Binding-site contacts:
Ligand atom C6 contacts residue SER346 of chain 1.A at 3.6 Å.
Ligand atom O5 contacts residue ASN349 of chain 1.A at 1.8 Å (h-bond).
Ligand atom O7 contacts residue ASN349 of chain 1.A at 3.7 Å.
Ligand atom C5 contacts residue SER346 of chain 1.A at 3.9 Å.
Ligand atom C8 contacts residue PRO343 of chain 1.A at 3.8 Å (hydrophobic).
Ligand atom C7 contacts residue ASN349 of chain 1.A at 4.0 Å.
Ligand atom O6 contacts residue SER346 of chain 1.A at 4.4 Å.
Ligand atom C1 contacts residue GLY344 of chain 1.A at 4.0 Å.
Ligand atom N2 contacts residue GLY344 of chain 1.A at 4.4 Å.
Ligand atom N2 contacts residue ASN349 of chain 1.A at 3.7 Å.
Ligand atom C5 contacts residue PHE345 of chain 1.A at 4.2 Å (hydrophobic).
Ligand atom C1 contacts residue SER346 of chain 1.A at 4.2 Å.
Ligand atom C5 contacts residue GLY344 of chain 1.A at 4.2 Å.
Ligand atom O7 contacts residue GLY344 of chain 1.A at 4.1 Å.
Ligand atom C8 contacts residue GLY344 of chain 1.A at 3.1 Å.
Ligand atom C3 contacts residue ASN349 of chain 1.A at 4.0 Å.
Ligand atom C4 contacts residue ASN349 of chain 1.A at 4.0 Å.
Ligand atom O4 contacts residue GLY344 of chain 1.A at 4.4 Å.
Ligand atom C6 contacts residue ASN349 of chain 1.A at 4.0 Å.
Ligand atom C3 contacts residue GLY344 of chain 1.A at 4.1 Å.
Ligand atom O7 contacts residue PRO343 of chain 1.A at 4.4 Å.
Ligand atom C5 contacts residue ASN349 of chain 1.A at 3.1 Å.
Ligand atom C2 contacts residue GLY344 of chain 1.A at 4.4 Å.
Ligand atom O6 contacts residue ASN349 of chain 1.A at 4.3 Å.
Ligand atom C2 contacts residue ASN349 of chain 1.A at 2.9 Å.
Ligand atom C7 contacts residue GLY344 of chain 1.A at 4.0 Å.
Ligand atom O5 contacts residue SER346 of chain 1.A at 3.8 Å.
Ligand atom C6 contacts residue PHE345 of chain 1.A at 4.0 Å (hydrophobic).
Ligand atom O5 contacts residue SER346 of chain 1.A at 3.9 Å.
Ligand atom O7 contacts residue ALA342 of chain 1.A at 4.0 Å.
Ligand atom C1 contacts residue ASN349 of chain 1.A at 1.5 Å.

Sequence of chain 1.A:
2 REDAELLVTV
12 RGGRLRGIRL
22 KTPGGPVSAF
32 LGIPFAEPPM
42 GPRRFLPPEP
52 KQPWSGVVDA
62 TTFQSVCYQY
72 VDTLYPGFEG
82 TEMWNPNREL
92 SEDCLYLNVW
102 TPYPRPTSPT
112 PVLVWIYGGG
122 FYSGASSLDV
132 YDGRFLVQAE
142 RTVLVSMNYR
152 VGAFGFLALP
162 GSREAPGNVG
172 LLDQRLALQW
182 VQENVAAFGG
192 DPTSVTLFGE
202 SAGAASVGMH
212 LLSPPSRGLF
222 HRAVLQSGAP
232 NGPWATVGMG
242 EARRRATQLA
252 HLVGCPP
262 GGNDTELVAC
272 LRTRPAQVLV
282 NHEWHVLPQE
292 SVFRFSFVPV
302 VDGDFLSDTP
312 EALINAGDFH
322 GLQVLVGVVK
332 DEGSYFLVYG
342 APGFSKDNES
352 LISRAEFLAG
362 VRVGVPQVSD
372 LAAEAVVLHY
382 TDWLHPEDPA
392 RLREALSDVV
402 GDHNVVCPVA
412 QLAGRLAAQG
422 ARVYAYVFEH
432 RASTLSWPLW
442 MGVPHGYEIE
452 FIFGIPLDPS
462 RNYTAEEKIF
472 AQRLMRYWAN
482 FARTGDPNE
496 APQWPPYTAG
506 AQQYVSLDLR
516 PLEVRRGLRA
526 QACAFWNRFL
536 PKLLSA

The protein below binds the small molecule below.
Small molecule (SMILES): CC(=O)N[C@H]1[C@H](O[C@H]2[C@H](O)[C@@H](NC(C)=O)CO[C@@H]2CO[C@@H]2O[C@@H](C)[C@@H](O)[C@@H](O)[C@@H]2O)O[C@H](CO)[C@@H](O)[C@@H]1O